Sequence of chain 28.T:
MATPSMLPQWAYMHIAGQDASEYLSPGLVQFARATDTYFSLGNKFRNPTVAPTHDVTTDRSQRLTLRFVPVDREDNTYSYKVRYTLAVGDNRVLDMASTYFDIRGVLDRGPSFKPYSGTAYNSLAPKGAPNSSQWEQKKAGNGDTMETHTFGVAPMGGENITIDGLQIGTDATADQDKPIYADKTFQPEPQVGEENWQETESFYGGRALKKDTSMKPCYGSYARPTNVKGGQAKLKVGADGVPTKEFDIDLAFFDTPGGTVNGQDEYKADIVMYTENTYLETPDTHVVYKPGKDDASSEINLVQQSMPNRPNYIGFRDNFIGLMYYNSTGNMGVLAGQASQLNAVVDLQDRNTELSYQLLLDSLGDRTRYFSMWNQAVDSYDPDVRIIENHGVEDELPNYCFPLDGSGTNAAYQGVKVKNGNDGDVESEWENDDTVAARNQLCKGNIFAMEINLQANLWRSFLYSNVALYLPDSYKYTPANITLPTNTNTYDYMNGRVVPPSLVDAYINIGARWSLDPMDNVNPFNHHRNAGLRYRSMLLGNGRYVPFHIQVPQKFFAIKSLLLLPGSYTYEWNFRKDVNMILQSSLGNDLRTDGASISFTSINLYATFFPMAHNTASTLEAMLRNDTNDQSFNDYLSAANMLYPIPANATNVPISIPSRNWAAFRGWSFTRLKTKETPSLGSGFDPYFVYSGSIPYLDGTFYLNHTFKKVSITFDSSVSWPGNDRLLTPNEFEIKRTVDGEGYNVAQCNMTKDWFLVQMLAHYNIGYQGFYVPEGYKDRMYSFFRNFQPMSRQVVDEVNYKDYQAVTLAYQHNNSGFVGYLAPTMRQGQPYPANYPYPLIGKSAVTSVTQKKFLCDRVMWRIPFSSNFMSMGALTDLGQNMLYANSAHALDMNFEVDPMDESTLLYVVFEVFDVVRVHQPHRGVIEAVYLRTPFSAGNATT

Binding-site contacts:
Ligand atom CD1 contacts residue ALA20 of chain 28.U at 3.7 Å (hydrophobic).
Ligand atom CD1 contacts residue ASN634 of chain 28.T at 3.6 Å.
Ligand atom CA contacts residue GLY42 of chain 28.U at 3.6 Å.
Ligand atom OD1 contacts residue ARG862 of chain 28.T at 3.1 Å.
Ligand atom CA contacts residue TYR636 of chain 28.T at 3.7 Å (hydrophobic).
Ligand atom N contacts residue TYR636 of chain 28.T at 3.8 Å.
Ligand atom O contacts residue GLY42 of chain 28.U at 2.9 Å (h-bond).
Ligand atom O contacts residue TYR636 of chain 28.T at 3.1 Å (h-bond).
Ligand atom N contacts residue ARG46 of chain 28.U at 3.5 Å (salt-bridge).
Ligand atom OD2 contacts residue PRO864 of chain 28.T at 3.7 Å.
Ligand atom ND2 contacts residue ARG666 of chain 28.T at 3.4 Å (salt-bridge).
Ligand atom CD1 contacts residue SER21 of chain 28.U at 3.6 Å.
Ligand atom OD1 contacts residue ALA874 of chain 28.T at 3.7 Å.
Ligand atom CB contacts residue PHE45 of chain 28.U at 3.3 Å (hydrophobic).
Ligand atom CD1 contacts residue LEU637 of chain 28.T at 3.7 Å (hydrophobic).
Ligand atom CB contacts residue GLY42 of chain 28.U at 3.5 Å.
Ligand atom OD1 contacts residue ALA762 of chain 28.T at 3.5 Å.
Ligand atom CA contacts residue ASN47 of chain 28.U at 3.8 Å.
Ligand atom OD2 contacts residue SER871 of chain 28.T at 3.2 Å (h-bond).
Ligand atom N contacts residue GLY42 of chain 28.U at 3.2 Å (h-bond).
Ligand atom O contacts residue ARG666 of chain 28.T at 3.1 Å (salt-bridge).
Ligand atom O contacts residue GLU911 of chain 28.T at 3.1 Å (salt-bridge).
Ligand atom O contacts residue ASN47 of chain 28.U at 3.3 Å (h-bond).
Ligand atom CB contacts residue GLY42 of chain 28.U at 3.7 Å.
Ligand atom CG1 contacts residue GLU911 of chain 28.T at 3.7 Å.
Ligand atom O contacts residue ARG46 of chain 28.U at 3.5 Å (salt-bridge).
Ligand atom CG2 contacts residue TYR636 of chain 28.T at 3.4 Å (hydrophobic).
Ligand atom C contacts residue GLU911 of chain 28.T at 3.3 Å.
Ligand atom CA contacts residue GLU911 of chain 28.T at 3.8 Å.
Ligand atom CZ contacts residue ASN634 of chain 28.T at 3.8 Å.
Ligand atom CD1 contacts residue ARG33 of chain 28.U at 3.8 Å.
Ligand atom CG2 contacts residue LEU637 of chain 28.T at 3.8 Å (hydrophobic).
Ligand atom O contacts residue TYR636 of chain 28.T at 3.5 Å (h-bond).
Ligand atom N contacts residue ASN47 of chain 28.U at 3.8 Å.
Ligand atom C contacts residue GLY42 of chain 28.U at 3.5 Å.
Ligand atom CZ contacts residue PHE633 of chain 28.T at 3.7 Å (hydrophobic).
Ligand atom N contacts residue SER871 of chain 28.T at 3.5 Å (h-bond).
Ligand atom CA contacts residue PHE45 of chain 28.U at 3.6 Å (hydrophobic).
Ligand atom N contacts residue PHE45 of chain 28.U at 3.4 Å (h-bond).
Ligand atom CE1 contacts residue ASN634 of chain 28.T at 3.4 Å.

Sequence of chain 28.U:
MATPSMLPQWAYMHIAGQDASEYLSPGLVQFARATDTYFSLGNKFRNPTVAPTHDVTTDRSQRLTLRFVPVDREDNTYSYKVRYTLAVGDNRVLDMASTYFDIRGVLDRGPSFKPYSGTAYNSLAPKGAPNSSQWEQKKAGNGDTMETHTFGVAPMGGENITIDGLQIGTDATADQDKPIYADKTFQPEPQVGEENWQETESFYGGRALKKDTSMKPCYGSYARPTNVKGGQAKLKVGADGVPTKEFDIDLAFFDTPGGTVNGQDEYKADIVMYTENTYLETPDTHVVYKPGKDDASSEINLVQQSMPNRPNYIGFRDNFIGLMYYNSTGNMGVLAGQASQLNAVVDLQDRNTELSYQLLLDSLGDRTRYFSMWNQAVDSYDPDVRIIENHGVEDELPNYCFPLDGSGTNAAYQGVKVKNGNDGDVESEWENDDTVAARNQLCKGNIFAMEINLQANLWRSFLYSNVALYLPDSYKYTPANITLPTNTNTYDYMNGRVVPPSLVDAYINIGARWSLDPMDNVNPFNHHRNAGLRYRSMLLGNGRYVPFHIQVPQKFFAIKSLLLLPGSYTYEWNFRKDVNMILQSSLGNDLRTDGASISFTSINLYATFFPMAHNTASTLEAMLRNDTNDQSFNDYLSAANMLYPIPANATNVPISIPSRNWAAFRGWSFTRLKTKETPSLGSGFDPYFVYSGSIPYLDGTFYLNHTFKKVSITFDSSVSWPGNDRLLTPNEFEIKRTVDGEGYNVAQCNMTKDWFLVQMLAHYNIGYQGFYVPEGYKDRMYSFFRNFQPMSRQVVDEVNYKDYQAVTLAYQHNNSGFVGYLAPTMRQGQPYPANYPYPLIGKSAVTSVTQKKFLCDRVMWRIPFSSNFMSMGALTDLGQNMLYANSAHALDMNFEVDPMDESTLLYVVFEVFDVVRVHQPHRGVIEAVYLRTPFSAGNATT

A small-molecule ligand and the protein it binds are described below.
Small molecule (SMILES): CC[C@H](C)[C@H](NC(=O)[C@@H](N)CC(=O)O)C(=O)N[C@@H](CC(N)=O)C(=O)N[C@@H](Cc1ccccc1)C(=O)N[C@@H](CO)C(=O)N[C@@H](CO)C(=O)N[C@H](C=O)CC(C)C